Binding-site contacts:
Ligand atom C18 contacts residue ARG88 of chain 1.B at 3.2 Å.
Ligand atom SD contacts residue CYS105 of chain 1.B at 2.0 Å (h-bond).
Ligand atom C26 contacts residue ILE75 of chain 1.B at 4.4 Å (hydrophobic).
Ligand atom C27 contacts residue ILE75 of chain 1.B at 4.3 Å (hydrophobic).
Ligand atom N17 contacts residue CYS105 of chain 1.B at 4.0 Å.
Ligand atom C15 contacts residue CYS105 of chain 1.B at 3.1 Å (hydrophobic).
Ligand atom C26 contacts residue VAL81 of chain 1.B at 3.9 Å (hydrophobic).
Ligand atom C20 contacts residue LEU112 of chain 1.B at 4.1 Å (hydrophobic).
Ligand atom C29 contacts residue GLN107 of chain 1.B at 3.8 Å.
Ligand atom C28 contacts residue VAL84 of chain 1.B at 4.1 Å (hydrophobic).
Ligand atom SD contacts residue LEU112 of chain 1.B at 4.1 Å.
Ligand atom C20 contacts residue GLN107 of chain 1.B at 3.4 Å.
Ligand atom C20 contacts residue ARG88 of chain 1.B at 4.3 Å.
Ligand atom C27 contacts residue VAL84 of chain 1.B at 4.2 Å (hydrophobic).
Ligand atom C25 contacts residue VAL81 of chain 1.B at 4.3 Å (hydrophobic).
Ligand atom C21 contacts residue LEU112 of chain 1.B at 3.9 Å (hydrophobic).
Ligand atom C16 contacts residue CYS105 of chain 1.B at 3.1 Å (hydrophobic).
Ligand atom O23 contacts residue GLN107 of chain 1.B at 3.6 Å (h-bond).
Ligand atom N17 contacts residue LEU112 of chain 1.B at 4.0 Å.
Ligand atom O19 contacts residue LEU112 of chain 1.B at 3.9 Å.
Ligand atom C21 contacts residue GLN107 of chain 1.B at 3.8 Å.
Ligand atom C22 contacts residue GLN107 of chain 1.B at 3.8 Å.
Ligand atom C24 contacts residue GLN107 of chain 1.B at 3.3 Å.
Ligand atom SD contacts residue PHE106 of chain 1.B at 3.3 Å (h-bond).
Ligand atom O19 contacts residue ARG88 of chain 1.B at 2.6 Å (salt-bridge).
Ligand atom N17 contacts residue GLN107 of chain 1.B at 3.7 Å.
Ligand atom C18 contacts residue GLN107 of chain 1.B at 4.0 Å.
Ligand atom N17 contacts residue ARG88 of chain 1.B at 3.5 Å (salt-bridge).
Ligand atom C18 contacts residue LEU112 of chain 1.B at 3.9 Å (hydrophobic).
Ligand atom C28 contacts residue LEU112 of chain 1.B at 3.1 Å (hydrophobic).
Ligand atom C27 contacts residue LEU112 of chain 1.B at 3.8 Å (hydrophobic).
Ligand atom C16 contacts residue ARG88 of chain 1.B at 3.4 Å.
Ligand atom SD contacts residue GLN107 of chain 1.B at 4.3 Å.

Sequence of chain 1.B:
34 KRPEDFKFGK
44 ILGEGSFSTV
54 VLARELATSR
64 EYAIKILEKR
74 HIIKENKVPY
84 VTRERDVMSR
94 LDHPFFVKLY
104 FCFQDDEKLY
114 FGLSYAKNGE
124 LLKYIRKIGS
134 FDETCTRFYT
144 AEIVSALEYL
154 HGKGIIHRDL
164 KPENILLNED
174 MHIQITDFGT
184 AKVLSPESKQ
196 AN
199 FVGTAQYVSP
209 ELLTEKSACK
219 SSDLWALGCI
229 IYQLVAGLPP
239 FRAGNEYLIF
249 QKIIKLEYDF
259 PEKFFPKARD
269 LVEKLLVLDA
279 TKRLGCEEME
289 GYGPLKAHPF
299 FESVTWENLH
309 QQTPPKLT

A small-molecule ligand and the protein it binds are described below.
Small molecule (SMILES): Cc1oc2ccccc2c1C(=O)NCCS